A protein and the small-molecule ligand that binds it are described below.
Small molecule (SMILES): O=C([O-])C(=O)[O-]

Binding-site contacts:
Ligand atom C1 contacts residue GLY283 of chain 1.A at 3.9 Å.
Ligand atom O1 contacts residue MG1 of chain 1.E at 4.1 Å.
Ligand atom O1 contacts residue ARG282 of chain 1.A at 3.7 Å.
Ligand atom O3 contacts residue GLU260 of chain 1.A at 3.0 Å (salt-bridge).
Ligand atom O4 contacts residue MG1 of chain 1.E at 2.3 Å.
Ligand atom C2 contacts residue ATP1 of chain 1.G at 3.3 Å.
Ligand atom O2 contacts residue ARG70 of chain 1.A at 3.8 Å.
Ligand atom O3 contacts residue MG1 of chain 1.E at 2.1 Å.
Ligand atom C1 contacts residue MG1 of chain 1.E at 2.9 Å.
Ligand atom O1 contacts residue ASP284 of chain 1.A at 3.7 Å.
Ligand atom O1 contacts residue THR316 of chain 1.A at 2.6 Å (h-bond).
Ligand atom C2 contacts residue ALA281 of chain 1.A at 3.5 Å (hydrophobic).
Ligand atom O2 contacts residue THR316 of chain 1.A at 3.3 Å (h-bond).
Ligand atom C1 contacts residue GLU260 of chain 1.A at 3.7 Å.
Ligand atom C2 contacts residue GLU260 of chain 1.A at 3.9 Å.
Ligand atom C2 contacts residue LYS258 of chain 1.A at 3.7 Å.
Ligand atom O2 contacts residue MG1 of chain 1.F at 4.1 Å.
Ligand atom C2 contacts residue MG1 of chain 1.E at 3.1 Å.
Ligand atom C1 contacts residue ALA281 of chain 1.A at 3.5 Å (hydrophobic).
Ligand atom O2 contacts residue ATP1 of chain 1.G at 3.7 Å.
Ligand atom O2 contacts residue LYS258 of chain 1.A at 3.9 Å.
Ligand atom C2 contacts residue THR316 of chain 1.A at 3.8 Å.
Ligand atom O4 contacts residue ATP1 of chain 1.G at 3.1 Å (h-bond).
Ligand atom O4 contacts residue ARG70 of chain 1.A at 3.9 Å.
Ligand atom C2 contacts residue MG1 of chain 1.F at 3.9 Å.
Ligand atom O3 contacts residue ASP284 of chain 1.A at 2.8 Å (salt-bridge).
Ligand atom O4 contacts residue GLU260 of chain 1.A at 3.4 Å (salt-bridge).
Ligand atom O2 contacts residue ALA281 of chain 1.A at 3.9 Å.
Ligand atom C1 contacts residue MG1 of chain 1.F at 4.0 Å.
Ligand atom O4 contacts residue LYS258 of chain 1.A at 2.7 Å (salt-bridge).
Ligand atom C1 contacts residue THR316 of chain 1.A at 3.5 Å.
Ligand atom C1 contacts residue ATP1 of chain 1.G at 3.5 Å.
Ligand atom O4 contacts residue ALA281 of chain 1.A at 3.9 Å.
Ligand atom O1 contacts residue ALA281 of chain 1.A at 3.3 Å.
Ligand atom C1 contacts residue ASP284 of chain 1.A at 3.8 Å.
Ligand atom O1 contacts residue GLY283 of chain 1.A at 2.9 Å (h-bond).
Ligand atom O3 contacts residue GLY283 of chain 1.A at 4.0 Å.
Ligand atom O2 contacts residue MET348 of chain 1.A at 3.8 Å.
Ligand atom O3 contacts residue ALA281 of chain 1.A at 3.9 Å.
Ligand atom O3 contacts residue ATP1 of chain 1.G at 3.0 Å (h-bond).

Sequence of chain 1.A:
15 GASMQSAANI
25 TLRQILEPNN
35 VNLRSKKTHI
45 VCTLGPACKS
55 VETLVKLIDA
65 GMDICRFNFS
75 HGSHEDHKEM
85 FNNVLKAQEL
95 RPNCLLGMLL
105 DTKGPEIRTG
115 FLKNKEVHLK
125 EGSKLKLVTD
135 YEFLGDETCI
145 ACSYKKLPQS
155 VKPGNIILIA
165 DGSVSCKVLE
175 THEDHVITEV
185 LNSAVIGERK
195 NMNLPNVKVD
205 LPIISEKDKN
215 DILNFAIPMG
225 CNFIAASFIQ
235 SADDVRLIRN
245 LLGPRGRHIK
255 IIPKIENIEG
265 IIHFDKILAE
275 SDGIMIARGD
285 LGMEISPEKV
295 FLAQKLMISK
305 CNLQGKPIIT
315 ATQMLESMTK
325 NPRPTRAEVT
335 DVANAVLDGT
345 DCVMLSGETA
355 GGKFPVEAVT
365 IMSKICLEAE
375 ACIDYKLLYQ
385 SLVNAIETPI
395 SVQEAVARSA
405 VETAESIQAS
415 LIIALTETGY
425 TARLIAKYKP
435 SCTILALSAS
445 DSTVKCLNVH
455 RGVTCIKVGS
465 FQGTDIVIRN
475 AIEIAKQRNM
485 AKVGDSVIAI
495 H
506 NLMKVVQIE